Sequence of chain 1.C:
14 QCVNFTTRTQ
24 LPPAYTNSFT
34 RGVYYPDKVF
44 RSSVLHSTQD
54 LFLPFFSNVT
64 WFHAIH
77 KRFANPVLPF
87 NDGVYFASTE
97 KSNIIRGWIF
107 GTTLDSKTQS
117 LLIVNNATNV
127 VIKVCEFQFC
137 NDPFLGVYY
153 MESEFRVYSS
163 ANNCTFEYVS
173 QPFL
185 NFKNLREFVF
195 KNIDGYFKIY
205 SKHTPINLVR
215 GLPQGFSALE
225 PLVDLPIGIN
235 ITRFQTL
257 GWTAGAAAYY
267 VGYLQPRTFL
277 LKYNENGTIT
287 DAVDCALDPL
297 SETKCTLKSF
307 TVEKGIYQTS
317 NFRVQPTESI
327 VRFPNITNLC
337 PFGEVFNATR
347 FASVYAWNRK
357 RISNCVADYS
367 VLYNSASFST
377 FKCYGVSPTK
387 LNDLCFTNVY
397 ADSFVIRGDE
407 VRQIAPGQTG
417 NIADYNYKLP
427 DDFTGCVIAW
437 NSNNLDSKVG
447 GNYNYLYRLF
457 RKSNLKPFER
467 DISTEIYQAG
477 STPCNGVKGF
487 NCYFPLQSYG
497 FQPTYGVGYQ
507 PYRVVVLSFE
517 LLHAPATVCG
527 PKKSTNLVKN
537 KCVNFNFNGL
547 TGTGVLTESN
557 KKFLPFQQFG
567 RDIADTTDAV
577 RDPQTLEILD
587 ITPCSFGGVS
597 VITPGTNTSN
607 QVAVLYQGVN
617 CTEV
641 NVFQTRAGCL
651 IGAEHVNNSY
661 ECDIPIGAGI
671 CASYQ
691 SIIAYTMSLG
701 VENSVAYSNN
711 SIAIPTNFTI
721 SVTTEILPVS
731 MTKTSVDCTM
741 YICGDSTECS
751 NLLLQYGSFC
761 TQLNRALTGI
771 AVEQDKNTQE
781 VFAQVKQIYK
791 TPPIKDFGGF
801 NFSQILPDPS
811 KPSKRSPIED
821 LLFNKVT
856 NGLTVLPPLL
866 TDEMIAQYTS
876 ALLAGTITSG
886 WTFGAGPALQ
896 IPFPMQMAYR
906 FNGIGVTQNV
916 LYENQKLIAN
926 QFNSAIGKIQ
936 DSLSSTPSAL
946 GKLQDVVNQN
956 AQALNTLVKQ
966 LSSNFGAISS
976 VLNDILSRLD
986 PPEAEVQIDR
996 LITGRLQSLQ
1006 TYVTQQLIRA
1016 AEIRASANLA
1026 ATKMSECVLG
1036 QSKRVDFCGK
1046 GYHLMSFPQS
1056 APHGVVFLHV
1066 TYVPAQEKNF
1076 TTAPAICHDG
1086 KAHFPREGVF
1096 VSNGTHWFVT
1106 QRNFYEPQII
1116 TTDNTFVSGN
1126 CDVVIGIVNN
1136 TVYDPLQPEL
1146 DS

Binding-site contacts:
Ligand atom C3 contacts residue ALA706 of chain 1.C at 4.3 Å (hydrophobic).
Ligand atom C8 contacts residue ASN1074 of chain 1.C at 4.0 Å.
Ligand atom C1 contacts residue GLN895 of chain 1.A at 4.3 Å.
Ligand atom C7 contacts residue ASN1074 of chain 1.C at 3.6 Å.
Ligand atom O4 contacts residue ALA706 of chain 1.C at 3.6 Å.
Ligand atom O7 contacts residue SER704 of chain 1.C at 3.8 Å.
Ligand atom C5 contacts residue ALA706 of chain 1.C at 3.7 Å (hydrophobic).
Ligand atom C8 contacts residue GLU1072 of chain 1.C at 3.4 Å.
Ligand atom C5 contacts residue ASN1074 of chain 1.C at 3.7 Å.
Ligand atom C6 contacts residue ALA706 of chain 1.C at 4.4 Å (hydrophobic).
Ligand atom C8 contacts residue LYS1073 of chain 1.C at 4.2 Å.
Ligand atom C2 contacts residue ASN1074 of chain 1.C at 2.5 Å.
Ligand atom N2 contacts residue ASN1074 of chain 1.C at 2.9 Å (h-bond).
Ligand atom C3 contacts residue ASN1074 of chain 1.C at 3.8 Å.
Ligand atom C4 contacts residue ASN1074 of chain 1.C at 4.3 Å.
Ligand atom C1 contacts residue ASN1074 of chain 1.C at 1.4 Å.
Ligand atom O7 contacts residue ALA706 of chain 1.C at 3.6 Å.
Ligand atom O7 contacts residue ASN1074 of chain 1.C at 3.8 Å.
Ligand atom C4 contacts residue ALA706 of chain 1.C at 4.1 Å (hydrophobic).
Ligand atom C7 contacts residue ALA706 of chain 1.C at 4.1 Å (hydrophobic).
Ligand atom O5 contacts residue ASN1074 of chain 1.C at 2.4 Å (h-bond).

Sequence of chain 1.A:
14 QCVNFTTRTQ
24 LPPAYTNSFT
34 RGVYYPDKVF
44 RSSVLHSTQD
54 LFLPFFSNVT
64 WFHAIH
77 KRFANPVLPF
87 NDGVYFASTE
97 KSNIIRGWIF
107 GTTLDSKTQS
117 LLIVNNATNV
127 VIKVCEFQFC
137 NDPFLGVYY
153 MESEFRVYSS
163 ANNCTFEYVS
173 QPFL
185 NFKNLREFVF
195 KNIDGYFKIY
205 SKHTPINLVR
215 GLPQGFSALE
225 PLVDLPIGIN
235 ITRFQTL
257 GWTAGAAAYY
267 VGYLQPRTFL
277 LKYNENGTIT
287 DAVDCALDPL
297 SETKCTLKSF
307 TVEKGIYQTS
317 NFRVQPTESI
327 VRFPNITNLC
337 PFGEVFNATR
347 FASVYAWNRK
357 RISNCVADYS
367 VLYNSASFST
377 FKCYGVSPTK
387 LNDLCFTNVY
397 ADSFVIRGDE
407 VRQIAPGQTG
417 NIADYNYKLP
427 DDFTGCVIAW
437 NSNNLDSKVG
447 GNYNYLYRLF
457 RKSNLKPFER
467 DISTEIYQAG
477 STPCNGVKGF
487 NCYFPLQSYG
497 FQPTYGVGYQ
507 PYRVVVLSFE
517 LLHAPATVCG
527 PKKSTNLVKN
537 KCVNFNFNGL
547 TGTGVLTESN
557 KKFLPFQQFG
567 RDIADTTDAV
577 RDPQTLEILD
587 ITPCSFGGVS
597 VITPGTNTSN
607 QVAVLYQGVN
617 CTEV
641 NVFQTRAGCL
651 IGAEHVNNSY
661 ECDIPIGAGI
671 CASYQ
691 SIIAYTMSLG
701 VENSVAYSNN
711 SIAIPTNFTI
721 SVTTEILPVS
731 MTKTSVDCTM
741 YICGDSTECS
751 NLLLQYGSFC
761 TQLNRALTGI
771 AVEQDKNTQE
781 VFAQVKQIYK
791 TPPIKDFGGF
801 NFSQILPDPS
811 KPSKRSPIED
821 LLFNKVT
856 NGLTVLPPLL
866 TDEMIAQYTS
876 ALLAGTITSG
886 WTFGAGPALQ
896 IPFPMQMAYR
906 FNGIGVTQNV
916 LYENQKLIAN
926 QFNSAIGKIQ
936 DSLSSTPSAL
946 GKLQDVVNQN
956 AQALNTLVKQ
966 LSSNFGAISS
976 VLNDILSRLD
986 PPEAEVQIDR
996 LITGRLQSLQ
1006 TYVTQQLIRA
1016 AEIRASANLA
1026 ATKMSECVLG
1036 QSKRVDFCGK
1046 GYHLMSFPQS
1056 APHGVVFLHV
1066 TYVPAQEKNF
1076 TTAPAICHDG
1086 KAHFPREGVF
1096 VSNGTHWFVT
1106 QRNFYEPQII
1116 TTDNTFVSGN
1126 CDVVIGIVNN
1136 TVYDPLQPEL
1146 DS

The small molecule below binds the protein below.
Small molecule (SMILES): CC(=O)N[C@H]1[C@H](O[C@H]2[C@H](O)[C@@H](NC(C)=O)CO[C@@H]2CO)O[C@H](CO)[C@@H](O)[C@@H]1O